Sequence of chain 2.A:
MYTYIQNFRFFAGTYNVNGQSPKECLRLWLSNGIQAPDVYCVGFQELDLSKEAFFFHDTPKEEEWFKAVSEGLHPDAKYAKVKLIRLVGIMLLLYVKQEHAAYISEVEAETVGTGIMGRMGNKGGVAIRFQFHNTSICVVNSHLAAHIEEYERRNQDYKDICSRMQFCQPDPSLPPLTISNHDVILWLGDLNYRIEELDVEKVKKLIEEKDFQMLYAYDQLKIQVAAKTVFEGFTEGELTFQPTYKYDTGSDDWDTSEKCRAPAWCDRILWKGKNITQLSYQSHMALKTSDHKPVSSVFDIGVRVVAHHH

Sequence of chain 3.A:
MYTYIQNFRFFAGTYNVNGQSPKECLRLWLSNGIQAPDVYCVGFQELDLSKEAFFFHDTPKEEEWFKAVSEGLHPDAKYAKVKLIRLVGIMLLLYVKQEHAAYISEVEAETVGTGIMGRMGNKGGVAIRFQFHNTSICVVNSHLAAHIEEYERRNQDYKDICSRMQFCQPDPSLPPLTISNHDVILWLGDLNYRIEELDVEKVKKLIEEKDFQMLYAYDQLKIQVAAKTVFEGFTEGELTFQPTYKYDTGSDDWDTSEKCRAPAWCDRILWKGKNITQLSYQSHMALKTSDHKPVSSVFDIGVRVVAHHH

Binding-site contacts:
Ligand atom C1 contacts residue ALA146 of chain 1.A at 3.9 Å (hydrophobic).
Ligand atom C19 contacts residue ARG119 of chain 2.A at 3.9 Å.
Ligand atom C1 contacts residue LYS123 of chain 1.A at 4.0 Å.
Ligand atom C20 contacts residue PHE54 of chain 1.A at 4.1 Å (hydrophobic).
Ligand atom C22 contacts residue LYS51 of chain 1.A at 3.8 Å.
Ligand atom P4 contacts residue TYR245 of chain 1.A at 4.0 Å.
Ligand atom O6 contacts residue HIS143 of chain 1.A at 3.6 Å.
Ligand atom P4 contacts residue LYS246 of chain 1.A at 4.0 Å.
Ligand atom O6 contacts residue LYS123 of chain 1.A at 2.9 Å (salt-bridge).
Ligand atom P4 contacts residue LYS259 of chain 1.A at 3.8 Å.
Ligand atom C20 contacts residue ARG119 of chain 2.A at 4.0 Å.
Ligand atom C19 contacts residue LEU49 of chain 1.A at 3.5 Å (hydrophobic).
Ligand atom O6 contacts residue GLU46 of chain 1.A at 3.1 Å (salt-bridge).
Ligand atom O41 contacts residue LYS259 of chain 1.A at 2.6 Å (salt-bridge).
Ligand atom P1 contacts residue LYS123 of chain 1.A at 3.6 Å.
Ligand atom O5 contacts residue GLU46 of chain 1.A at 3.1 Å (salt-bridge).
Ligand atom O42 contacts residue TYR245 of chain 1.A at 2.6 Å (h-bond).
Ligand atom C21 contacts residue PHE54 of chain 1.A at 4.1 Å (hydrophobic).
Ligand atom C11 contacts residue ILE116 of chain 1.A at 3.7 Å (hydrophobic).
Ligand atom C20 contacts residue LEU49 of chain 1.A at 3.6 Å (hydrophobic).
Ligand atom P4 contacts residue ARG261 of chain 1.A at 3.8 Å.
Ligand atom O43 contacts residue LYS246 of chain 1.A at 2.8 Å (salt-bridge).
Ligand atom O3 contacts residue HIS147 of chain 1.A at 3.6 Å.
Ligand atom C15 contacts residue ILE116 of chain 1.A at 4.0 Å (hydrophobic).
Ligand atom C25 contacts residue MET120 of chain 2.A at 3.9 Å (hydrophobic).
Ligand atom O11 contacts residue ASN122 of chain 1.A at 2.9 Å (h-bond).
Ligand atom O17 contacts residue PHE54 of chain 1.A at 3.9 Å.
Ligand atom C24 contacts residue ARG119 of chain 2.A at 4.0 Å.
Ligand atom P1 contacts residue ASN122 of chain 1.A at 4.0 Å.
Ligand atom O5 contacts residue MG1 of chain 1.C at 3.0 Å.
Ligand atom O41 contacts residue ARG261 of chain 1.A at 3.0 Å (salt-bridge).
Ligand atom O11 contacts residue LYS123 of chain 1.A at 2.8 Å (salt-bridge).
Ligand atom O42 contacts residue ARG261 of chain 1.A at 2.9 Å (salt-bridge).
Ligand atom C3 contacts residue HIS147 of chain 1.A at 3.7 Å.
Ligand atom O17 contacts residue ASN122 of chain 1.A at 3.5 Å.
Ligand atom C6 contacts residue LYS123 of chain 1.A at 3.9 Å.
Ligand atom C5 contacts residue GLU46 of chain 1.A at 4.0 Å.
Ligand atom C6 contacts residue GLU46 of chain 1.A at 3.7 Å.
Ligand atom O1 contacts residue LYS123 of chain 1.A at 3.1 Å (salt-bridge).
Ligand atom C14 contacts residue PHE54 of chain 1.A at 4.1 Å (hydrophobic).

Sequence of chain 1.A:
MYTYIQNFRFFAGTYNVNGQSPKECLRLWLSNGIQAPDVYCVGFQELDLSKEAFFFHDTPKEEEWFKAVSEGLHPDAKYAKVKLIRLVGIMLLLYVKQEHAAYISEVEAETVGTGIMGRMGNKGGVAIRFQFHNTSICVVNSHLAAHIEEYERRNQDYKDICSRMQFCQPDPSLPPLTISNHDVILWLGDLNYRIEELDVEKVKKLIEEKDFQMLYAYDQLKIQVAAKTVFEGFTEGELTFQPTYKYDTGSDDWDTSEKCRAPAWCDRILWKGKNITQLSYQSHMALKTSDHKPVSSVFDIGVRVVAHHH

The small molecule below binds the protein below.
Small molecule (SMILES): CCCCCCCC(=O)OC[C@H](CO[P](=O)(O)OC1[C@H](O)[C@H](O)C(OP(=O)(O)O)[C@H](O)[C@H]1O)OC(=O)CCCCCCC